Binding-site contacts:
Ligand atom O8 contacts residue THR276 of chain 22.E at 4.0 Å.
Ligand atom C9 contacts residue GLN278 of chain 22.E at 3.3 Å.
Ligand atom N5 contacts residue LEU62 of chain 22.E at 3.9 Å.
Ligand atom O10 contacts residue PHE75 of chain 22.A at 3.9 Å.
Ligand atom C7 contacts residue GLN278 of chain 22.E at 3.9 Å.
Ligand atom C1 contacts residue LYS68 of chain 22.E at 3.8 Å.
Ligand atom C11 contacts residue HIS138 of chain 22.D at 3.5 Å.
Ligand atom O8 contacts residue LYS68 of chain 22.E at 3.3 Å.
Ligand atom O9 contacts residue LEU67 of chain 22.E at 3.1 Å.
Ligand atom C11 contacts residue PHE270 of chain 22.E at 3.9 Å (hydrophobic).
Ligand atom O10 contacts residue LEU62 of chain 22.E at 2.8 Å.
Ligand atom O1A contacts residue THR276 of chain 22.E at 2.6 Å (h-bond).
Ligand atom C11 contacts residue PHE75 of chain 22.A at 3.5 Å (hydrophobic).
Ligand atom O8 contacts residue GLN278 of chain 22.E at 3.5 Å (h-bond).
Ligand atom C11 contacts residue PHE65 of chain 22.E at 3.7 Å (hydrophobic).
Ligand atom O1B contacts residue SER274 of chain 22.E at 3.3 Å (h-bond).
Ligand atom C9 contacts residue LYS68 of chain 22.E at 3.8 Å.
Ligand atom O8 contacts residue ASN272 of chain 22.E at 3.5 Å (h-bond).
Ligand atom C11 contacts residue GLN278 of chain 22.E at 3.5 Å.
Ligand atom O7 contacts residue LEU62 of chain 22.E at 3.3 Å.
Ligand atom N5 contacts residue ASN272 of chain 22.E at 3.2 Å (h-bond).
Ligand atom O9 contacts residue GLN278 of chain 22.E at 4.0 Å.
Ligand atom O1B contacts residue LYS68 of chain 22.E at 3.1 Å.
Ligand atom C10 contacts residue LEU62 of chain 22.E at 3.1 Å (hydrophobic).
Ligand atom C1 contacts residue THR276 of chain 22.E at 3.3 Å.
Ligand atom O1A contacts residue LYS68 of chain 22.E at 3.8 Å.
Ligand atom O1B contacts residue THR276 of chain 22.E at 3.4 Å (h-bond).
Ligand atom O1A contacts residue ASN272 of chain 22.E at 3.6 Å.
Ligand atom C11 contacts residue LEU62 of chain 22.E at 3.5 Å (hydrophobic).
Ligand atom N5 contacts residue GLN278 of chain 22.E at 3.7 Å.
Ligand atom C10 contacts residue ASN272 of chain 22.E at 3.9 Å.
Ligand atom C11 contacts residue ASN272 of chain 22.E at 3.5 Å.
Ligand atom O9 contacts residue LYS68 of chain 22.E at 2.9 Å (salt-bridge).
Ligand atom C9 contacts residue LEU67 of chain 22.E at 4.0 Å (hydrophobic).
Ligand atom C8 contacts residue GLN278 of chain 22.E at 3.7 Å.
Ligand atom C10 contacts residue GLN278 of chain 22.E at 4.0 Å.
Ligand atom C11 contacts residue THR276 of chain 22.E at 3.4 Å.
Ligand atom C7 contacts residue LEU62 of chain 22.E at 3.8 Å (hydrophobic).
Ligand atom C6 contacts residue ASN272 of chain 22.E at 3.7 Å.
Ligand atom C6 contacts residue LYS68 of chain 22.E at 4.0 Å.

Sequence of chain 22.D:
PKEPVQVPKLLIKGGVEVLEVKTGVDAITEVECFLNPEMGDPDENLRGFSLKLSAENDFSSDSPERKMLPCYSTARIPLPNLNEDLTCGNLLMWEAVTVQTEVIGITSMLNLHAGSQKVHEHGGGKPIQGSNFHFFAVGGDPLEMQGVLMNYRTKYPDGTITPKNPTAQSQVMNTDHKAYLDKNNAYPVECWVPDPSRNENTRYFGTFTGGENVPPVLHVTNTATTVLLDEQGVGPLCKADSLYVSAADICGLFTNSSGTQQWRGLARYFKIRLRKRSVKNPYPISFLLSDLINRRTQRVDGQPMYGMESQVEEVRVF

Sequence of chain 22.E:
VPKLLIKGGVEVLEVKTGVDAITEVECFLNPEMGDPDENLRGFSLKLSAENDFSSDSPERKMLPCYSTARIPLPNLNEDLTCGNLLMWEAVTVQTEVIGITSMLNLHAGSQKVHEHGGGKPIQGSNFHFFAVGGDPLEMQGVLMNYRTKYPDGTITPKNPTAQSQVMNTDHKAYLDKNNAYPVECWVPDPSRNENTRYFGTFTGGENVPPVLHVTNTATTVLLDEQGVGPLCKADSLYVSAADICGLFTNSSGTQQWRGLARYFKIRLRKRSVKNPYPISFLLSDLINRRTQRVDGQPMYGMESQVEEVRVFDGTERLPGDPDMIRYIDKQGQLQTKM

The protein below binds the small molecule below.
Small molecule (SMILES): CC(=O)N[C@H]1[C@H]([C@H](O)[C@H](O)CO)O[C@@](O[C@H](CO)[C@@H](O)[C@@H]2O[C@@H](C(=O)O)C[C@H](O)[C@H]2NC(C)=O)(C(=O)O)C[C@@H]1O

Sequence of chain 22.A:
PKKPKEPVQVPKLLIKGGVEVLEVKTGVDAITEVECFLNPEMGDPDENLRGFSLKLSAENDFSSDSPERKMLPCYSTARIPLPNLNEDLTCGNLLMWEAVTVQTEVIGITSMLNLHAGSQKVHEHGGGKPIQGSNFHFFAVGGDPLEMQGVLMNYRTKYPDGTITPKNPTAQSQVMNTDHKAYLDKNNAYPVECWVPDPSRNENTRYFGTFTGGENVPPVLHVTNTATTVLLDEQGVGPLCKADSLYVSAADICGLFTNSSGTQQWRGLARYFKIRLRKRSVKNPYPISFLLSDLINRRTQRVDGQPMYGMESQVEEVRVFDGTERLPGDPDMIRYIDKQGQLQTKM